This protein binds this small molecule.
Small molecule (SMILES): CCCC[C@@]12CCC(=O)C(Br)=C1c1ccc(O)cc1C2

Sequence of chain 1.A:
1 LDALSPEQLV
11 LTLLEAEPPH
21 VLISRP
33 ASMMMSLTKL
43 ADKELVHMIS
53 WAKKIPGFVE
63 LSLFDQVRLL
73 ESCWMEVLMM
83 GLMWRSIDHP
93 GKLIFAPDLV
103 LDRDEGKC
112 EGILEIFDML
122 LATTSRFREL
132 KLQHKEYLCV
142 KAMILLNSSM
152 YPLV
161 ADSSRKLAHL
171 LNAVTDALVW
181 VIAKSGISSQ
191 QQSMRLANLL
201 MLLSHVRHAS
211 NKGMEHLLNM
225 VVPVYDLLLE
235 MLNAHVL

Binding-site contacts:
Ligand atom C2 contacts residue MET81 of chain 1.A at 4.3 Å (hydrophobic).
Ligand atom O5 contacts residue HIS216 of chain 1.A at 4.1 Å.
Ligand atom C16 contacts residue MET81 of chain 1.A at 4.1 Å (hydrophobic).
Ligand atom C19 contacts residue ILE114 of chain 1.A at 3.8 Å (hydrophobic).
Ligand atom C4 contacts residue MET77 of chain 1.A at 4.2 Å (hydrophobic).
Ligand atom C14 contacts residue LEU80 of chain 1.A at 4.3 Å (hydrophobic).
Ligand atom BR7 contacts residue LEU39 of chain 1.A at 3.9 Å.
Ligand atom C16 contacts residue MET77 of chain 1.A at 4.0 Å (hydrophobic).
Ligand atom C17 contacts residue LEU39 of chain 1.A at 3.8 Å (hydrophobic).
Ligand atom O5 contacts residue MET36 of chain 1.A at 3.2 Å.
Ligand atom C2 contacts residue MET77 of chain 1.A at 3.8 Å (hydrophobic).
Ligand atom C18 contacts residue PHE97 of chain 1.A at 4.1 Å (hydrophobic).
Ligand atom C3 contacts residue ILE114 of chain 1.A at 4.3 Å (hydrophobic).
Ligand atom O13 contacts residue LEU80 of chain 1.A at 3.5 Å.
Ligand atom C10 contacts residue ALA43 of chain 1.A at 4.2 Å (hydrophobic).
Ligand atom C11 contacts residue GLU46 of chain 1.A at 3.2 Å.
Ligand atom C15 contacts residue MET77 of chain 1.A at 4.2 Å (hydrophobic).
Ligand atom C2 contacts residue GLY213 of chain 1.A at 4.1 Å.
Ligand atom C20 contacts residue ILE114 of chain 1.A at 3.8 Å (hydrophobic).
Ligand atom C20 contacts residue PHE118 of chain 1.A at 3.5 Å (hydrophobic).
Ligand atom C18 contacts residue ILE117 of chain 1.A at 4.3 Å (hydrophobic).
Ligand atom C6 contacts residue LEU39 of chain 1.A at 4.3 Å (hydrophobic).
Ligand atom C11 contacts residue LEU39 of chain 1.A at 4.2 Å (hydrophobic).
Ligand atom C20 contacts residue LEU121 of chain 1.A at 4.0 Å (hydrophobic).
Ligand atom C12 contacts residue LEU80 of chain 1.A at 4.0 Å (hydrophobic).
Ligand atom O5 contacts residue LEU217 of chain 1.A at 3.5 Å.
Ligand atom C3 contacts residue HIS216 of chain 1.A at 4.2 Å.
Ligand atom C18 contacts residue LEU121 of chain 1.A at 4.2 Å (hydrophobic).
Ligand atom C10 contacts residue LEU39 of chain 1.A at 3.7 Å (hydrophobic).
Ligand atom C11 contacts residue LEU42 of chain 1.A at 4.2 Å (hydrophobic).
Ligand atom BR7 contacts residue THR40 of chain 1.A at 4.1 Å.
Ligand atom C11 contacts residue ALA43 of chain 1.A at 4.3 Å (hydrophobic).
Ligand atom O13 contacts residue GLU46 of chain 1.A at 2.5 Å (salt-bridge).
Ligand atom BR7 contacts residue LEU217 of chain 1.A at 4.3 Å.
Ligand atom C19 contacts residue ILE117 of chain 1.A at 4.3 Å (hydrophobic).
Ligand atom C3 contacts residue GLY213 of chain 1.A at 4.3 Å.
Ligand atom C4 contacts residue MET36 of chain 1.A at 4.0 Å (hydrophobic).
Ligand atom C6 contacts residue MET77 of chain 1.A at 4.2 Å (hydrophobic).
Ligand atom C20 contacts residue ILE117 of chain 1.A at 3.6 Å (hydrophobic).
Ligand atom C12 contacts residue GLU46 of chain 1.A at 3.3 Å.